Binding-site contacts:
Ligand atom O5 contacts residue TYR793 of chain 1.B at 4.0 Å.
Ligand atom C7 contacts residue ASN706 of chain 1.A at 3.9 Å.
Ligand atom C2 contacts residue ASN706 of chain 1.A at 2.5 Å.
Ligand atom C5 contacts residue ASN706 of chain 1.A at 3.7 Å.
Ligand atom O5 contacts residue ASN706 of chain 1.A at 2.4 Å (h-bond).
Ligand atom C1 contacts residue TYR793 of chain 1.B at 4.3 Å (hydrophobic).
Ligand atom C6 contacts residue TYR793 of chain 1.B at 4.0 Å (hydrophobic).
Ligand atom O6 contacts residue TYR793 of chain 1.B at 4.4 Å.
Ligand atom O7 contacts residue ASN706 of chain 1.A at 4.5 Å.
Ligand atom C4 contacts residue ASN706 of chain 1.A at 4.2 Å.
Ligand atom C5 contacts residue TYR793 of chain 1.B at 3.7 Å (hydrophobic).
Ligand atom N2 contacts residue ILE791 of chain 1.B at 4.4 Å.
Ligand atom C8 contacts residue ILE791 of chain 1.B at 4.3 Å (hydrophobic).
Ligand atom C1 contacts residue ASN706 of chain 1.A at 1.4 Å.
Ligand atom N2 contacts residue ASN706 of chain 1.A at 2.9 Å (h-bond).
Ligand atom C3 contacts residue ASN706 of chain 1.A at 3.8 Å.

Sequence of chain 1.B:
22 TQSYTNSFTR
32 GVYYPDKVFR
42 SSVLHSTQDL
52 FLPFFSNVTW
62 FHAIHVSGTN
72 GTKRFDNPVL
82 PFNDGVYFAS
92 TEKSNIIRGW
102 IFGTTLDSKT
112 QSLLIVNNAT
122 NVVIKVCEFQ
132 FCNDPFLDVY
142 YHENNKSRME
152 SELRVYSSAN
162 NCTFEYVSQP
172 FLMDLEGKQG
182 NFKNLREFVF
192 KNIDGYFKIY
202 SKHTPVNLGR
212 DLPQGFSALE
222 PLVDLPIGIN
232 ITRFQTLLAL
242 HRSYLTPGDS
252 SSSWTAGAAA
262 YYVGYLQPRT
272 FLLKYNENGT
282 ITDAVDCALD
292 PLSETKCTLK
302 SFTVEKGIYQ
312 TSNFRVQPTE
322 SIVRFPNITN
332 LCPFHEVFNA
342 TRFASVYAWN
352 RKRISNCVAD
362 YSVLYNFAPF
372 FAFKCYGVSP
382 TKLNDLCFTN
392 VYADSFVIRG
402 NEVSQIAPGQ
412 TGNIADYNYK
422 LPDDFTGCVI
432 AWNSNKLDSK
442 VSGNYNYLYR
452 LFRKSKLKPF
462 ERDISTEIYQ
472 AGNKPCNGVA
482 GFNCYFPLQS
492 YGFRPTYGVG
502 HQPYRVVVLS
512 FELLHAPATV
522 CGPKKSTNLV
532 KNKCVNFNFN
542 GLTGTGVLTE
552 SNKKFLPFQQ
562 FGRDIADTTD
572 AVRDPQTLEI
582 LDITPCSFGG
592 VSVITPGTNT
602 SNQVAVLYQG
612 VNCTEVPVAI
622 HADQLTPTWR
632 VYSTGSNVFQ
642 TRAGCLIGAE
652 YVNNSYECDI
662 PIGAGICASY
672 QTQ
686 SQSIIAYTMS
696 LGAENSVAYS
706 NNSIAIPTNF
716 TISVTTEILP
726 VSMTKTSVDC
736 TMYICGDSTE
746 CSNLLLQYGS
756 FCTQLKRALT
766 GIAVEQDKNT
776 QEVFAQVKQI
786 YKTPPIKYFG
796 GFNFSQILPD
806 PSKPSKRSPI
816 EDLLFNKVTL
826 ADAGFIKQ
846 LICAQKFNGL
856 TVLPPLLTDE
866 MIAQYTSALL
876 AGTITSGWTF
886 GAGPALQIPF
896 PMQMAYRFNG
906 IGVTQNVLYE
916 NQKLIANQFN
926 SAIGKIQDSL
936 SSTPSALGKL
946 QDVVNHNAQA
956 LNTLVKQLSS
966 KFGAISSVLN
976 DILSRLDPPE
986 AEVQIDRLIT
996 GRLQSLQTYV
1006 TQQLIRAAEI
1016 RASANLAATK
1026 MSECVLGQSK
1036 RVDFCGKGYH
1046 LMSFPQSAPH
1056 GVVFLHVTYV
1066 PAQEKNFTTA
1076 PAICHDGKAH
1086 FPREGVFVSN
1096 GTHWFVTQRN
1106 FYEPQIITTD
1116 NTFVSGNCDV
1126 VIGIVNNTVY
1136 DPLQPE

Sequence of chain 1.A:
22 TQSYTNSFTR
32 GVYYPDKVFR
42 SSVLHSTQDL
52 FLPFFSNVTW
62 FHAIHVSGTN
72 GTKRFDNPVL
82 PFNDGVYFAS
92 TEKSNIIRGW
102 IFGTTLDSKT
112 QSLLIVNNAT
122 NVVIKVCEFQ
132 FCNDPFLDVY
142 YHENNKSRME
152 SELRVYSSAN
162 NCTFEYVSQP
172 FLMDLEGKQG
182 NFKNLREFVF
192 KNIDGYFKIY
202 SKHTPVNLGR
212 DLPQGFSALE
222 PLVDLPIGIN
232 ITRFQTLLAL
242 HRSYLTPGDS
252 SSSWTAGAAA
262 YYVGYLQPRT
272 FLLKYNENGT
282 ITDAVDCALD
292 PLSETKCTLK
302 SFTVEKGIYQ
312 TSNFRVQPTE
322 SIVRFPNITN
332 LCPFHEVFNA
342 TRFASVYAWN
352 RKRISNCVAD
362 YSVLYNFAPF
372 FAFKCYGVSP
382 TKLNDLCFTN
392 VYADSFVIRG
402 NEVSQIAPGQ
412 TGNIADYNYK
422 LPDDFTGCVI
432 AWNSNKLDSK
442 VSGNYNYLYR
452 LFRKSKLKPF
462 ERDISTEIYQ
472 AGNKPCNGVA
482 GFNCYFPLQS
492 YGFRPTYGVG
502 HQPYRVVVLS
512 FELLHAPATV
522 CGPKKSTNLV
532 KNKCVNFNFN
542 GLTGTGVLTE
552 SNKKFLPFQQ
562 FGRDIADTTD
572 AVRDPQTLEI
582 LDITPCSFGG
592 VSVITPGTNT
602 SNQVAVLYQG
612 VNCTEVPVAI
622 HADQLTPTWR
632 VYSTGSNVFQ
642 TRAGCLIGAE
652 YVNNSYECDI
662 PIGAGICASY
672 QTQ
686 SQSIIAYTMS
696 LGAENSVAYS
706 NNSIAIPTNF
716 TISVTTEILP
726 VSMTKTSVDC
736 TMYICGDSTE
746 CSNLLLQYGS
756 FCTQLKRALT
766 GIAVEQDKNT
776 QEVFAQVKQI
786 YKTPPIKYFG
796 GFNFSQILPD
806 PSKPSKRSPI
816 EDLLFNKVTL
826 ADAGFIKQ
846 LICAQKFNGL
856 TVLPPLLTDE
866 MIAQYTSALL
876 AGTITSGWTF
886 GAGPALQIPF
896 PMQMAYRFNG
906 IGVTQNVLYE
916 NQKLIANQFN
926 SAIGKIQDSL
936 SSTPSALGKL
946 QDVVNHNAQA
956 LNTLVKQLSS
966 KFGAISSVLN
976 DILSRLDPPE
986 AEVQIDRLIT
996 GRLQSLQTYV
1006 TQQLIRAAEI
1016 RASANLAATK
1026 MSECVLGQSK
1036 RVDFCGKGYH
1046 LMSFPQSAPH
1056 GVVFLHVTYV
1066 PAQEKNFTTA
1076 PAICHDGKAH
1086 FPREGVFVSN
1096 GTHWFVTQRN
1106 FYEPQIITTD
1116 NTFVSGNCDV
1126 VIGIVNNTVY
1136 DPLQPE

This small molecule binds to this protein.
Small molecule (SMILES): CC(=O)N[C@@H]1[C@@H](O)[C@H](O)[C@@H](CO)O[C@H]1O